A protein and the small-molecule ligand that binds it are described below.
Small molecule (SMILES): CC(C)C[C@H](NC(=O)[C@@H]1CCCN1C(=O)[C@H](Cc1ccccc1)NC(=O)[C@@H](N)CCCN=C(N)N)C(=O)N[C@H](C(=O)N[C@@H](Cc1ccccc1)C(=O)NCC(=O)N[C@@H](CC1=c2ccccc2=NC1)C(=O)O)[C@@H](C)O

Sequence of chain 1.A:
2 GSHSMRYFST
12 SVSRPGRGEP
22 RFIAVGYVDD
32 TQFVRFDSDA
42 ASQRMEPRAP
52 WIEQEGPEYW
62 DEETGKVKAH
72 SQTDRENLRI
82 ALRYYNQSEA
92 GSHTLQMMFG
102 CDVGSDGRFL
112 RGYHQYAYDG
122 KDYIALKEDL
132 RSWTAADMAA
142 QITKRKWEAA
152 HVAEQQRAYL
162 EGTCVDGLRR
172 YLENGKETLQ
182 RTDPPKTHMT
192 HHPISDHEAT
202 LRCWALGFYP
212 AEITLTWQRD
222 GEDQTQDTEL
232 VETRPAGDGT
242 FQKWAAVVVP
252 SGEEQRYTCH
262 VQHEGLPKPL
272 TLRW

Binding-site contacts:
Ligand atom C contacts residue THR144 of chain 1.A at 3.6 Å.
Ligand atom NH2 contacts residue ARG171 of chain 1.A at 3.5 Å (salt-bridge).
Ligand atom N contacts residue TYR8 of chain 1.A at 3.5 Å (h-bond).
Ligand atom CG2 contacts residue MET98 of chain 1.A at 3.1 Å (hydrophobic).
Ligand atom CA contacts residue GLU64 of chain 1.A at 3.4 Å.
Ligand atom CZ2 contacts residue TYR117 of chain 1.A at 3.5 Å (hydrophobic).
Ligand atom N contacts residue TYR8 of chain 1.A at 3.2 Å (h-bond).
Ligand atom O contacts residue TRP148 of chain 1.A at 2.9 Å (h-bond).
Ligand atom O contacts residue TYR160 of chain 1.A at 3.4 Å (h-bond).
Ligand atom C contacts residue TYR85 of chain 1.A at 3.4 Å (hydrophobic).
Ligand atom O contacts residue TYR8 of chain 1.A at 3.5 Å.
Ligand atom N contacts residue LYS67 of chain 1.A at 3.4 Å (salt-bridge).
Ligand atom CB contacts residue GLU64 of chain 1.A at 3.2 Å.
Ligand atom NE1 contacts residue ASN78 of chain 1.A at 3.5 Å (h-bond).
Ligand atom CD2 contacts residue VAL153 of chain 1.A at 3.5 Å (hydrophobic).
Ligand atom CB contacts residue ASN78 of chain 1.A at 3.6 Å.
Ligand atom CB contacts residue PHE100 of chain 1.A at 3.6 Å (hydrophobic).
Ligand atom NH1 contacts residue TYR172 of chain 1.A at 3.5 Å.
Ligand atom CA contacts residue GLU64 of chain 1.A at 3.3 Å.
Ligand atom O contacts residue GLN157 of chain 1.A at 3.0 Å (h-bond).
Ligand atom O contacts residue TRP148 of chain 1.A at 3.4 Å.
Ligand atom O contacts residue LYS67 of chain 1.A at 2.7 Å (salt-bridge).
Ligand atom CD2 contacts residue TYR8 of chain 1.A at 3.3 Å (hydrophobic).
Ligand atom CD1 contacts residue ASN78 of chain 1.A at 3.4 Å.
Ligand atom N contacts residue GLU64 of chain 1.A at 2.5 Å (salt-bridge).
Ligand atom C contacts residue GLU64 of chain 1.A at 3.3 Å.
Ligand atom O contacts residue LYS147 of chain 1.A at 3.4 Å (salt-bridge).
Ligand atom OG1 contacts residue HIS71 of chain 1.A at 2.9 Å (h-bond).
Ligand atom CG contacts residue PHE100 of chain 1.A at 3.4 Å (hydrophobic).
Ligand atom OXT contacts residue TYR85 of chain 1.A at 2.5 Å (h-bond).
Ligand atom O contacts residue TYR85 of chain 1.A at 3.5 Å (h-bond).
Ligand atom NH1 contacts residue GLU56 of chain 1.A at 3.2 Å (salt-bridge).
Ligand atom C contacts residue TYR8 of chain 1.A at 3.6 Å (hydrophobic).
Ligand atom CE3 contacts residue TYR124 of chain 1.A at 3.5 Å (hydrophobic).
Ligand atom N contacts residue ASN78 of chain 1.A at 2.9 Å (h-bond).
Ligand atom N contacts residue TYR172 of chain 1.A at 2.8 Å (h-bond).
Ligand atom OXT contacts residue THR144 of chain 1.A at 2.6 Å (h-bond).
Ligand atom NH1 contacts residue ARG171 of chain 1.A at 3.4 Å (salt-bridge).
Ligand atom CZ2 contacts residue LEU96 of chain 1.A at 3.6 Å (hydrophobic).
Ligand atom NE1 contacts residue TYR117 of chain 1.A at 3.5 Å.